Sequence of chain 1.C:
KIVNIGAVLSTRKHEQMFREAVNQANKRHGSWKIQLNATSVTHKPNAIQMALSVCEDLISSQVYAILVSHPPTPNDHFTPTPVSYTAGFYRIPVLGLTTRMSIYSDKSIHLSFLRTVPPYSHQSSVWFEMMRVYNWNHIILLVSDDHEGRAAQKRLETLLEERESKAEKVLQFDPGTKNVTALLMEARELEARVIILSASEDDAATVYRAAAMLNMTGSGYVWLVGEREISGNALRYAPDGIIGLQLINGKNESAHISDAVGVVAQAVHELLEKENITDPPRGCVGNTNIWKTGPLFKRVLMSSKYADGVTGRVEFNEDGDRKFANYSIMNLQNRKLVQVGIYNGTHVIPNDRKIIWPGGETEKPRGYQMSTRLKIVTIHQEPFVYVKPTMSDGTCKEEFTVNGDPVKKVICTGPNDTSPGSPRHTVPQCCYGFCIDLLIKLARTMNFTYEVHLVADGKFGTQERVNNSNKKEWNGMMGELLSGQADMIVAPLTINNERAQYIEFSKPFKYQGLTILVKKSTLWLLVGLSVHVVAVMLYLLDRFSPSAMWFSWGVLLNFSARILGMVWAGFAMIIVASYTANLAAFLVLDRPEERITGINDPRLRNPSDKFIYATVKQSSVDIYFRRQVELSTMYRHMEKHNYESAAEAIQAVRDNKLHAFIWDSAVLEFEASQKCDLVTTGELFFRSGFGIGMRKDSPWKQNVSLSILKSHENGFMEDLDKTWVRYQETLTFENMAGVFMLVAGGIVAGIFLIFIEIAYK

Binding-site contacts:
Ligand atom C8 contacts residue GLU299 of chain 1.C at 3.8 Å.
Ligand atom N2 contacts residue GLU299 of chain 1.C at 4.3 Å.
Ligand atom O7 contacts residue ASN300 of chain 1.C at 4.5 Å.
Ligand atom C5 contacts residue ASN300 of chain 1.C at 3.7 Å.
Ligand atom C7 contacts residue GLU299 of chain 1.C at 3.6 Å.
Ligand atom C2 contacts residue ASN300 of chain 1.C at 2.5 Å.
Ligand atom C4 contacts residue ASN300 of chain 1.C at 4.2 Å.
Ligand atom N2 contacts residue ASN300 of chain 1.C at 2.9 Å (h-bond).
Ligand atom C7 contacts residue ASN300 of chain 1.C at 4.0 Å.
Ligand atom C1 contacts residue ASN300 of chain 1.C at 1.4 Å.
Ligand atom O5 contacts residue ASN300 of chain 1.C at 2.4 Å (h-bond).
Ligand atom C3 contacts residue ASN300 of chain 1.C at 3.8 Å.
Ligand atom O7 contacts residue GLU299 of chain 1.C at 3.6 Å.

A protein and the small-molecule ligand that binds it are described below.
Small molecule (SMILES): CC(=O)N[C@@H]1[C@@H](O)[C@H](O)[C@@H](CO)O[C@H]1O